Sequence of chain 1.A:
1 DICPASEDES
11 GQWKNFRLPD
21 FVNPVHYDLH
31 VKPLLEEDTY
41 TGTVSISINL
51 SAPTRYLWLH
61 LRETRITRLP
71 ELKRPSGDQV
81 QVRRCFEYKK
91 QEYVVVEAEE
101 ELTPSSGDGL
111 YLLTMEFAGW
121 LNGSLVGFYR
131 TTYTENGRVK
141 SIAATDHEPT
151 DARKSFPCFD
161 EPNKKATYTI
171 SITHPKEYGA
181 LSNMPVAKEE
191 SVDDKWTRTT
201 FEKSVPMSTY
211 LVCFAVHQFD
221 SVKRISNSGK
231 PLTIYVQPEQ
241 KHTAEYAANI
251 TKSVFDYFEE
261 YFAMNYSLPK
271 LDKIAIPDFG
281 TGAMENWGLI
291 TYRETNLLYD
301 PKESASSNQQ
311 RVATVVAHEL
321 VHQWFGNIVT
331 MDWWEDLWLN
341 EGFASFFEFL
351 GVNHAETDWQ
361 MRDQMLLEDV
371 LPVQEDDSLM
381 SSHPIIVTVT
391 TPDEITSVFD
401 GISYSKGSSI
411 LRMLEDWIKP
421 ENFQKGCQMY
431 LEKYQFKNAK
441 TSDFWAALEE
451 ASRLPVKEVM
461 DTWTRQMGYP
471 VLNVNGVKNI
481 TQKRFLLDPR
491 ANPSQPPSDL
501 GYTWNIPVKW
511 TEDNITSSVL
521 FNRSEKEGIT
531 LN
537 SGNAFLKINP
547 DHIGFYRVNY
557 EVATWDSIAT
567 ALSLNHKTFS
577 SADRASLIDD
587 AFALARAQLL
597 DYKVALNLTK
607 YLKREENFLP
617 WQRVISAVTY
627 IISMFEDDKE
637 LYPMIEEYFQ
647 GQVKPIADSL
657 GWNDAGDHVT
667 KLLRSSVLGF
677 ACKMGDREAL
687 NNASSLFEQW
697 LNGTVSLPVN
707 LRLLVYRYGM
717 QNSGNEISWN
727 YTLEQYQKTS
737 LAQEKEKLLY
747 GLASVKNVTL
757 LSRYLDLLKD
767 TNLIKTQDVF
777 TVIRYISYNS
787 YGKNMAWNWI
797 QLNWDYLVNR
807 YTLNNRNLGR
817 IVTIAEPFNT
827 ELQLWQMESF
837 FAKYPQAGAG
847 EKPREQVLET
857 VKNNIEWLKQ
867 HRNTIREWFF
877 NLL

The small molecule below binds the protein below.
Small molecule (SMILES): CC(=O)N[C@H]1[C@H](O[C@H]2[C@H](O)[C@@H](NC(C)=O)CO[C@@H]2CO)O[C@H](CO)[C@@H](O[C@@H]2O[C@H](CO)[C@@H](O)[C@H](O)[C@H]2NC(C)=O)[C@@H]1O

Binding-site contacts:
Ligand atom C3 contacts residue ASN249 of chain 1.A at 3.7 Å.
Ligand atom C1 contacts residue ASN249 of chain 1.A at 1.4 Å.
Ligand atom C7 contacts residue TYR246 of chain 1.A at 4.1 Å (hydrophobic).
Ligand atom C8 contacts residue TYR246 of chain 1.A at 3.8 Å (hydrophobic).
Ligand atom O5 contacts residue ASN249 of chain 1.A at 2.3 Å (h-bond).
Ligand atom C5 contacts residue ASN249 of chain 1.A at 3.6 Å.
Ligand atom N2 contacts residue ASN249 of chain 1.A at 3.0 Å (h-bond).
Ligand atom C7 contacts residue ASN249 of chain 1.A at 3.5 Å.
Ligand atom C8 contacts residue PRO301 of chain 1.A at 4.1 Å (hydrophobic).
Ligand atom C4 contacts residue ASN249 of chain 1.A at 4.0 Å.
Ligand atom C2 contacts residue ASN249 of chain 1.A at 2.4 Å.
Ligand atom O7 contacts residue TYR246 of chain 1.A at 3.3 Å.
Ligand atom C8 contacts residue GLU245 of chain 1.A at 3.9 Å.
Ligand atom O6 contacts residue ASN249 of chain 1.A at 4.5 Å.
Ligand atom O7 contacts residue ASN249 of chain 1.A at 3.4 Å (h-bond).